A protein and the small-molecule ligand that binds it are described below.
Small molecule (SMILES): NCCc1c[nH]c2ccc(O)cc12

Sequence of chain 1.F:
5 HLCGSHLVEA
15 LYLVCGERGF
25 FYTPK

Sequence of chain 1.O:
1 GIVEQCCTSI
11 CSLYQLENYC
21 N

Sequence of chain 1.E:
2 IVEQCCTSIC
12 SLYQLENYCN

Binding-site contacts:
Ligand atom OH contacts residue TYR14 of chain 1.O at 3.2 Å (h-bond).
Ligand atom OH contacts residue LEU13 of chain 1.O at 3.3 Å.
Ligand atom CE3 contacts residue TYR14 of chain 1.E at 4.3 Å (hydrophobic).
Ligand atom CH2 contacts residue GLU17 of chain 1.O at 4.3 Å.
Ligand atom CE3 contacts residue LEU13 of chain 1.O at 3.6 Å (hydrophobic).
Ligand atom NE1 contacts residue LEU13 of chain 1.O at 4.0 Å.
Ligand atom CA contacts residue LEU13 of chain 1.O at 4.0 Å (hydrophobic).
Ligand atom CH2 contacts residue TYR14 of chain 1.E at 3.5 Å (hydrophobic).
Ligand atom CH2 contacts residue LEU13 of chain 1.O at 4.0 Å (hydrophobic).
Ligand atom OH contacts residue GLU17 of chain 1.O at 3.5 Å (salt-bridge).
Ligand atom NZ contacts residue ARG22 of chain 1.F at 3.8 Å.
Ligand atom CZ3 contacts residue LEU13 of chain 1.O at 3.4 Å (hydrophobic).
Ligand atom CA contacts residue ARG22 of chain 1.F at 4.2 Å.
Ligand atom CD1 contacts residue TYR14 of chain 1.E at 3.6 Å (hydrophobic).
Ligand atom CZ3 contacts residue GLU17 of chain 1.O at 4.3 Å.
Ligand atom CA contacts residue GLU17 of chain 1.E at 2.9 Å.
Ligand atom CB contacts residue GLU17 of chain 1.E at 3.1 Å.
Ligand atom CD1 contacts residue LEU13 of chain 1.E at 4.0 Å (hydrophobic).
Ligand atom CE2 contacts residue TYR14 of chain 1.E at 3.4 Å (hydrophobic).
Ligand atom CD1 contacts residue GLU17 of chain 1.E at 3.2 Å.
Ligand atom NE1 contacts residue TYR14 of chain 1.E at 3.4 Å.
Ligand atom CD1 contacts residue LEU13 of chain 1.O at 4.1 Å (hydrophobic).
Ligand atom CG contacts residue TYR14 of chain 1.E at 3.9 Å (hydrophobic).
Ligand atom CZ2 contacts residue LEU13 of chain 1.O at 4.0 Å (hydrophobic).
Ligand atom CG contacts residue LEU13 of chain 1.O at 3.9 Å (hydrophobic).
Ligand atom CD2 contacts residue LEU13 of chain 1.O at 3.5 Å (hydrophobic).
Ligand atom CG contacts residue GLU17 of chain 1.E at 3.6 Å.
Ligand atom NE1 contacts residue LEU13 of chain 1.E at 3.8 Å.
Ligand atom CE2 contacts residue LEU13 of chain 1.O at 3.6 Å (hydrophobic).
Ligand atom CZ3 contacts residue TYR14 of chain 1.E at 3.9 Å (hydrophobic).
Ligand atom NZ contacts residue GLU17 of chain 1.E at 2.7 Å (salt-bridge).
Ligand atom CD2 contacts residue TYR14 of chain 1.E at 3.7 Å (hydrophobic).
Ligand atom CZ3 contacts residue TYR14 of chain 1.O at 4.2 Å (hydrophobic).
Ligand atom CZ2 contacts residue TYR14 of chain 1.E at 3.5 Å (hydrophobic).